Sequence of chain 1.A:
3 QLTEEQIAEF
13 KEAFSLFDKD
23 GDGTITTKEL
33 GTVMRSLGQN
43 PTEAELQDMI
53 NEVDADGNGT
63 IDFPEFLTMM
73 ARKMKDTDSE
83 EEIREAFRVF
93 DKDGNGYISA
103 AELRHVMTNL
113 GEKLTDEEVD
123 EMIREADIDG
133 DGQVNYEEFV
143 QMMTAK

This small molecule binds to this protein.
Small molecule (SMILES): CN1CCN(CCCN2c3ccccc3Sc3ccc(C(F)(F)F)cc32)CC1

Binding-site contacts:
Ligand atom C3 contacts residue LEU32 of chain 1.A at 4.2 Å (hydrophobic).
Ligand atom C10 contacts residue GLU54 of chain 1.A at 3.6 Å.
Ligand atom C15 contacts residue MET71 of chain 1.A at 4.3 Å (hydrophobic).
Ligand atom C3 contacts residue PHE19 of chain 1.A at 4.1 Å (hydrophobic).
Ligand atom F2 contacts residue ILE27 of chain 1.A at 3.9 Å.
Ligand atom C13 contacts residue VAL55 of chain 1.A at 3.2 Å (hydrophobic).
Ligand atom C6 contacts residue VAL55 of chain 1.A at 3.5 Å (hydrophobic).
Ligand atom C1 contacts residue LEU32 of chain 1.A at 4.3 Å (hydrophobic).
Ligand atom N1 contacts residue MET51 of chain 1.A at 4.2 Å.
Ligand atom C6 contacts residue MET71 of chain 1.A at 4.0 Å (hydrophobic).
Ligand atom C5 contacts residue VAL55 of chain 1.A at 4.2 Å (hydrophobic).
Ligand atom C12 contacts residue MET51 of chain 1.A at 3.6 Å (hydrophobic).
Ligand atom C14 contacts residue MET71 of chain 1.A at 3.2 Å (hydrophobic).
Ligand atom F2 contacts residue PHE68 of chain 1.A at 3.7 Å.
Ligand atom F3 contacts residue MET51 of chain 1.A at 4.2 Å.
Ligand atom C9 contacts residue MET51 of chain 1.A at 3.5 Å (hydrophobic).
Ligand atom C11 contacts residue GLU54 of chain 1.A at 3.2 Å.
Ligand atom C13 contacts residue MET71 of chain 1.A at 3.5 Å (hydrophobic).
Ligand atom C10 contacts residue MET51 of chain 1.A at 3.5 Å (hydrophobic).
Ligand atom C8 contacts residue MET51 of chain 1.A at 3.4 Å (hydrophobic).
Ligand atom F3 contacts residue ILE63 of chain 1.A at 3.1 Å.
Ligand atom F1 contacts residue LEU32 of chain 1.A at 3.9 Å.
Ligand atom C7 contacts residue MET51 of chain 1.A at 3.5 Å (hydrophobic).
Ligand atom F2 contacts residue ILE63 of chain 1.A at 3.6 Å.
Ligand atom C17 contacts residue GLU54 of chain 1.A at 4.3 Å.
Ligand atom F3 contacts residue ILE52 of chain 1.A at 3.7 Å.
Ligand atom N1 contacts residue MET71 of chain 1.A at 4.2 Å.
Ligand atom N1 contacts residue VAL55 of chain 1.A at 3.9 Å.
Ligand atom C11 contacts residue MET51 of chain 1.A at 3.6 Å (hydrophobic).
Ligand atom F1 contacts residue ILE63 of chain 1.A at 4.0 Å.
Ligand atom C2 contacts residue PHE19 of chain 1.A at 4.0 Å (hydrophobic).
Ligand atom C6 contacts residue MET51 of chain 1.A at 4.0 Å (hydrophobic).
Ligand atom N2 contacts residue GLU54 of chain 1.A at 4.2 Å.
Ligand atom C5 contacts residue MET71 of chain 1.A at 4.0 Å (hydrophobic).
Ligand atom F1 contacts residue ILE27 of chain 1.A at 3.8 Å.
Ligand atom F3 contacts residue VAL55 of chain 1.A at 3.8 Å.
Ligand atom C14 contacts residue VAL55 of chain 1.A at 4.3 Å (hydrophobic).
Ligand atom C2 contacts residue LEU32 of chain 1.A at 3.9 Å (hydrophobic).
Ligand atom F1 contacts residue ILE52 of chain 1.A at 3.7 Å.
Ligand atom C21 contacts residue ILE63 of chain 1.A at 3.9 Å (hydrophobic).